Sequence of chain 3.L:
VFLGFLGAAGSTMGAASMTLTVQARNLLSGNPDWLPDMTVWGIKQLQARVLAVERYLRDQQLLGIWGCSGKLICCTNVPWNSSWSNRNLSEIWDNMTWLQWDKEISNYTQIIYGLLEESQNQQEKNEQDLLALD

A protein and the small-molecule ligand that binds it are described below.
Small molecule (SMILES): CC(=O)N[C@@H]1[C@@H](O)[C@H](O)[C@@H](CO)O[C@H]1O

Sequence of chain 3.H:
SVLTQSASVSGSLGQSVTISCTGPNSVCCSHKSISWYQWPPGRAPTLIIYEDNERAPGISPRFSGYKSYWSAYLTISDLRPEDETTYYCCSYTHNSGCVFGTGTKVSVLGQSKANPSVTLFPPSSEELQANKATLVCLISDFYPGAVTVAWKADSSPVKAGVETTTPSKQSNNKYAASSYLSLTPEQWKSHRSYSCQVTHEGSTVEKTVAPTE

Binding-site contacts:
Ligand atom C8 contacts residue ASN94 of chain 3.L at 4.3 Å.
Ligand atom C5 contacts residue ARG56 of chain 3.H at 4.3 Å.
Ligand atom O7 contacts residue ARG93 of chain 3.L at 3.3 Å (salt-bridge).
Ligand atom C1 contacts residue ASN94 of chain 3.L at 1.4 Å.
Ligand atom O6 contacts residue ASN92 of chain 3.L at 4.2 Å.
Ligand atom C5 contacts residue ASN94 of chain 3.L at 3.7 Å.
Ligand atom O7 contacts residue ASN94 of chain 3.L at 3.1 Å (h-bond).
Ligand atom O6 contacts residue GLY59 of chain 3.H at 3.5 Å (h-bond).
Ligand atom C7 contacts residue ARG93 of chain 3.L at 4.4 Å.
Ligand atom O5 contacts residue ASN94 of chain 3.L at 2.4 Å (h-bond).
Ligand atom C2 contacts residue ASN94 of chain 3.L at 2.5 Å.
Ligand atom C4 contacts residue ASN94 of chain 3.L at 4.3 Å.
Ligand atom C6 contacts residue ASN94 of chain 3.L at 4.4 Å.
Ligand atom N2 contacts residue ASN94 of chain 3.L at 2.9 Å (h-bond).
Ligand atom C3 contacts residue ASN94 of chain 3.L at 3.8 Å.
Ligand atom C4 contacts residue ASN92 of chain 3.L at 4.0 Å.
Ligand atom O3 contacts residue ASN92 of chain 3.L at 4.3 Å.
Ligand atom C8 contacts residue LEU4 of chain 3.I at 3.6 Å (hydrophobic).
Ligand atom C8 contacts residue ASN3 of chain 3.I at 3.4 Å.
Ligand atom C7 contacts residue LEU4 of chain 3.I at 4.5 Å (hydrophobic).
Ligand atom O6 contacts residue ASN94 of chain 3.L at 4.3 Å.
Ligand atom C2 contacts residue ASN92 of chain 3.L at 4.5 Å.
Ligand atom O6 contacts residue PRO58 of chain 3.H at 4.3 Å.
Ligand atom C7 contacts residue ASN94 of chain 3.L at 3.2 Å.
Ligand atom C6 contacts residue GLY59 of chain 3.H at 3.8 Å.
Ligand atom O7 contacts residue LEU4 of chain 3.I at 4.5 Å.

Sequence of chain 3.I:
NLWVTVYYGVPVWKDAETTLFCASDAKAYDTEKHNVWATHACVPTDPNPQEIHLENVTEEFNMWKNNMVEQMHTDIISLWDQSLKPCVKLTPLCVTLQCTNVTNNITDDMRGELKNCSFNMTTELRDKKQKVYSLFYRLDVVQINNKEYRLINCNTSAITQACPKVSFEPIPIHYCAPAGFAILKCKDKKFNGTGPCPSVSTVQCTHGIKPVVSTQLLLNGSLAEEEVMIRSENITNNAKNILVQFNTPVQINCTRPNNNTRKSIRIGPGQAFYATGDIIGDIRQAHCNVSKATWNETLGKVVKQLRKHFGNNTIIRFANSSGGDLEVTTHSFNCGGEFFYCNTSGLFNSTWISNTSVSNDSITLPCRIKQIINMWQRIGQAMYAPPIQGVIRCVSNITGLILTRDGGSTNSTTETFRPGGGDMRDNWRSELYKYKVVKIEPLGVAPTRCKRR